This small molecule binds to this protein.
Small molecule (SMILES): CC(=O)N[C@@H]1[C@@H](O)[C@H](O[C@@H]2O[C@H](CO)[C@H](O)[C@H](O[C@]3(C(=O)O)C[C@H](O)[C@@H](NC(C)=O)[C@H]([C@H](O)[C@H](O)CO)O3)[C@H]2O)[C@@H](CO)O[C@H]1O

Sequence of chain 37.C:
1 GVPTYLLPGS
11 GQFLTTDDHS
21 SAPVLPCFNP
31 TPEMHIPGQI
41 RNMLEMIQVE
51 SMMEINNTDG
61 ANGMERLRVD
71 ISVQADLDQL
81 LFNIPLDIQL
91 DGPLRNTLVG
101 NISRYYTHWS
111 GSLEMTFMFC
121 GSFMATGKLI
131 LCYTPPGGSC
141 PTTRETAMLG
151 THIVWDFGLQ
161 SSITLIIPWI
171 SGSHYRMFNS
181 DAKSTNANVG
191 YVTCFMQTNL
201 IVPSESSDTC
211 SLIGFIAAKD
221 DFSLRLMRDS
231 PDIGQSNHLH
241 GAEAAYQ

Binding-site contacts:
Ligand atom O6 contacts residue ASN283 of chain 37.A at 3.0 Å (h-bond).
Ligand atom O3 contacts residue ASP91 of chain 37.C at 3.5 Å.
Ligand atom O2 contacts residue PRO274 of chain 37.A at 3.4 Å.
Ligand atom C5 contacts residue ASN275 of chain 37.A at 3.5 Å.
Ligand atom O2 contacts residue GLY282 of chain 37.A at 3.8 Å.
Ligand atom O4 contacts residue ASP232 of chain 37.C at 2.8 Å (salt-bridge).
Ligand atom N5 contacts residue ASN275 of chain 37.A at 3.4 Å (h-bond).
Ligand atom C4 contacts residue ASP232 of chain 37.C at 3.4 Å.
Ligand atom C4 contacts residue ASN275 of chain 37.A at 3.7 Å.
Ligand atom C5 contacts residue PRO274 of chain 37.A at 3.9 Å (hydrophobic).
Ligand atom C6 contacts residue ALA273 of chain 37.A at 3.8 Å (hydrophobic).
Ligand atom C6 contacts residue GLY282 of chain 37.A at 3.6 Å.
Ligand atom C10 contacts residue PRO231 of chain 37.C at 3.8 Å (hydrophobic).
Ligand atom O10 contacts residue ARG270 of chain 37.A at 3.6 Å.
Ligand atom C4 contacts residue PRO231 of chain 37.C at 3.6 Å (hydrophobic).
Ligand atom N5 contacts residue PRO231 of chain 37.C at 3.0 Å (h-bond).
Ligand atom C1 contacts residue ASN283 of chain 37.A at 3.4 Å.
Ligand atom C1 contacts residue ARG104 of chain 37.C at 3.8 Å.
Ligand atom O5 contacts residue ASN283 of chain 37.A at 3.7 Å.
Ligand atom C11 contacts residue ASP232 of chain 37.C at 3.6 Å.
Ligand atom C3 contacts residue ARG104 of chain 37.C at 3.8 Å.
Ligand atom O7 contacts residue PRO274 of chain 37.A at 3.6 Å.
Ligand atom O2 contacts residue ASP91 of chain 37.C at 2.5 Å (salt-bridge).
Ligand atom O6 contacts residue PRO274 of chain 37.A at 3.6 Å.
Ligand atom C2 contacts residue ASP91 of chain 37.C at 3.2 Å.
Ligand atom C6 contacts residue ASN283 of chain 37.A at 3.8 Å.
Ligand atom C11 contacts residue PRO231 of chain 37.C at 3.5 Å (hydrophobic).
Ligand atom C11 contacts residue ILE233 of chain 37.C at 3.6 Å (hydrophobic).
Ligand atom O4 contacts residue PRO231 of chain 37.C at 3.9 Å.
Ligand atom O6 contacts residue GLY282 of chain 37.A at 3.5 Å.
Ligand atom C5 contacts residue ASN283 of chain 37.A at 3.8 Å.
Ligand atom O4 contacts residue ARG95 of chain 37.C at 3.5 Å.
Ligand atom C5 contacts residue GLY282 of chain 37.A at 3.8 Å.
Ligand atom C5 contacts residue PRO231 of chain 37.C at 3.7 Å (hydrophobic).
Ligand atom O6 contacts residue ALA273 of chain 37.A at 3.7 Å.
Ligand atom C10 contacts residue ASN275 of chain 37.A at 3.3 Å.
Ligand atom O10 contacts residue ASN275 of chain 37.A at 3.0 Å (h-bond).
Ligand atom C11 contacts residue GLY234 of chain 37.C at 3.8 Å.
Ligand atom O1B contacts residue ARG104 of chain 37.C at 3.0 Å (salt-bridge).
Ligand atom O4 contacts residue ASN275 of chain 37.A at 3.0 Å (h-bond).

Sequence of chain 37.A:
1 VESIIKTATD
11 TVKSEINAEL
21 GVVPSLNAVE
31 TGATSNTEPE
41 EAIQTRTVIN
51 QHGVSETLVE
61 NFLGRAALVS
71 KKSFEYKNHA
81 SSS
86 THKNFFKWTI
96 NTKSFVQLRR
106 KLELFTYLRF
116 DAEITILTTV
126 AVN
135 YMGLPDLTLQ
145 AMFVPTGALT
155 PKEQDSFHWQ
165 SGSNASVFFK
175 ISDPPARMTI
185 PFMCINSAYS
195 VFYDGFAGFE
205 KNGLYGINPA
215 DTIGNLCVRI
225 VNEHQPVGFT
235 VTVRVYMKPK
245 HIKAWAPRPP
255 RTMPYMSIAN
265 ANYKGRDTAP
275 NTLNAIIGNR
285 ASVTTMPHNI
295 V